This protein binds this small molecule.
Small molecule (SMILES): Nc1ncnc2c1ncn2[C@@H]1O[C@H](CO[P](=O)(O)O[P](=O)(O)NP(=O)(O)O)[C@@H](O)[C@H]1O

Sequence of chain 1.C:
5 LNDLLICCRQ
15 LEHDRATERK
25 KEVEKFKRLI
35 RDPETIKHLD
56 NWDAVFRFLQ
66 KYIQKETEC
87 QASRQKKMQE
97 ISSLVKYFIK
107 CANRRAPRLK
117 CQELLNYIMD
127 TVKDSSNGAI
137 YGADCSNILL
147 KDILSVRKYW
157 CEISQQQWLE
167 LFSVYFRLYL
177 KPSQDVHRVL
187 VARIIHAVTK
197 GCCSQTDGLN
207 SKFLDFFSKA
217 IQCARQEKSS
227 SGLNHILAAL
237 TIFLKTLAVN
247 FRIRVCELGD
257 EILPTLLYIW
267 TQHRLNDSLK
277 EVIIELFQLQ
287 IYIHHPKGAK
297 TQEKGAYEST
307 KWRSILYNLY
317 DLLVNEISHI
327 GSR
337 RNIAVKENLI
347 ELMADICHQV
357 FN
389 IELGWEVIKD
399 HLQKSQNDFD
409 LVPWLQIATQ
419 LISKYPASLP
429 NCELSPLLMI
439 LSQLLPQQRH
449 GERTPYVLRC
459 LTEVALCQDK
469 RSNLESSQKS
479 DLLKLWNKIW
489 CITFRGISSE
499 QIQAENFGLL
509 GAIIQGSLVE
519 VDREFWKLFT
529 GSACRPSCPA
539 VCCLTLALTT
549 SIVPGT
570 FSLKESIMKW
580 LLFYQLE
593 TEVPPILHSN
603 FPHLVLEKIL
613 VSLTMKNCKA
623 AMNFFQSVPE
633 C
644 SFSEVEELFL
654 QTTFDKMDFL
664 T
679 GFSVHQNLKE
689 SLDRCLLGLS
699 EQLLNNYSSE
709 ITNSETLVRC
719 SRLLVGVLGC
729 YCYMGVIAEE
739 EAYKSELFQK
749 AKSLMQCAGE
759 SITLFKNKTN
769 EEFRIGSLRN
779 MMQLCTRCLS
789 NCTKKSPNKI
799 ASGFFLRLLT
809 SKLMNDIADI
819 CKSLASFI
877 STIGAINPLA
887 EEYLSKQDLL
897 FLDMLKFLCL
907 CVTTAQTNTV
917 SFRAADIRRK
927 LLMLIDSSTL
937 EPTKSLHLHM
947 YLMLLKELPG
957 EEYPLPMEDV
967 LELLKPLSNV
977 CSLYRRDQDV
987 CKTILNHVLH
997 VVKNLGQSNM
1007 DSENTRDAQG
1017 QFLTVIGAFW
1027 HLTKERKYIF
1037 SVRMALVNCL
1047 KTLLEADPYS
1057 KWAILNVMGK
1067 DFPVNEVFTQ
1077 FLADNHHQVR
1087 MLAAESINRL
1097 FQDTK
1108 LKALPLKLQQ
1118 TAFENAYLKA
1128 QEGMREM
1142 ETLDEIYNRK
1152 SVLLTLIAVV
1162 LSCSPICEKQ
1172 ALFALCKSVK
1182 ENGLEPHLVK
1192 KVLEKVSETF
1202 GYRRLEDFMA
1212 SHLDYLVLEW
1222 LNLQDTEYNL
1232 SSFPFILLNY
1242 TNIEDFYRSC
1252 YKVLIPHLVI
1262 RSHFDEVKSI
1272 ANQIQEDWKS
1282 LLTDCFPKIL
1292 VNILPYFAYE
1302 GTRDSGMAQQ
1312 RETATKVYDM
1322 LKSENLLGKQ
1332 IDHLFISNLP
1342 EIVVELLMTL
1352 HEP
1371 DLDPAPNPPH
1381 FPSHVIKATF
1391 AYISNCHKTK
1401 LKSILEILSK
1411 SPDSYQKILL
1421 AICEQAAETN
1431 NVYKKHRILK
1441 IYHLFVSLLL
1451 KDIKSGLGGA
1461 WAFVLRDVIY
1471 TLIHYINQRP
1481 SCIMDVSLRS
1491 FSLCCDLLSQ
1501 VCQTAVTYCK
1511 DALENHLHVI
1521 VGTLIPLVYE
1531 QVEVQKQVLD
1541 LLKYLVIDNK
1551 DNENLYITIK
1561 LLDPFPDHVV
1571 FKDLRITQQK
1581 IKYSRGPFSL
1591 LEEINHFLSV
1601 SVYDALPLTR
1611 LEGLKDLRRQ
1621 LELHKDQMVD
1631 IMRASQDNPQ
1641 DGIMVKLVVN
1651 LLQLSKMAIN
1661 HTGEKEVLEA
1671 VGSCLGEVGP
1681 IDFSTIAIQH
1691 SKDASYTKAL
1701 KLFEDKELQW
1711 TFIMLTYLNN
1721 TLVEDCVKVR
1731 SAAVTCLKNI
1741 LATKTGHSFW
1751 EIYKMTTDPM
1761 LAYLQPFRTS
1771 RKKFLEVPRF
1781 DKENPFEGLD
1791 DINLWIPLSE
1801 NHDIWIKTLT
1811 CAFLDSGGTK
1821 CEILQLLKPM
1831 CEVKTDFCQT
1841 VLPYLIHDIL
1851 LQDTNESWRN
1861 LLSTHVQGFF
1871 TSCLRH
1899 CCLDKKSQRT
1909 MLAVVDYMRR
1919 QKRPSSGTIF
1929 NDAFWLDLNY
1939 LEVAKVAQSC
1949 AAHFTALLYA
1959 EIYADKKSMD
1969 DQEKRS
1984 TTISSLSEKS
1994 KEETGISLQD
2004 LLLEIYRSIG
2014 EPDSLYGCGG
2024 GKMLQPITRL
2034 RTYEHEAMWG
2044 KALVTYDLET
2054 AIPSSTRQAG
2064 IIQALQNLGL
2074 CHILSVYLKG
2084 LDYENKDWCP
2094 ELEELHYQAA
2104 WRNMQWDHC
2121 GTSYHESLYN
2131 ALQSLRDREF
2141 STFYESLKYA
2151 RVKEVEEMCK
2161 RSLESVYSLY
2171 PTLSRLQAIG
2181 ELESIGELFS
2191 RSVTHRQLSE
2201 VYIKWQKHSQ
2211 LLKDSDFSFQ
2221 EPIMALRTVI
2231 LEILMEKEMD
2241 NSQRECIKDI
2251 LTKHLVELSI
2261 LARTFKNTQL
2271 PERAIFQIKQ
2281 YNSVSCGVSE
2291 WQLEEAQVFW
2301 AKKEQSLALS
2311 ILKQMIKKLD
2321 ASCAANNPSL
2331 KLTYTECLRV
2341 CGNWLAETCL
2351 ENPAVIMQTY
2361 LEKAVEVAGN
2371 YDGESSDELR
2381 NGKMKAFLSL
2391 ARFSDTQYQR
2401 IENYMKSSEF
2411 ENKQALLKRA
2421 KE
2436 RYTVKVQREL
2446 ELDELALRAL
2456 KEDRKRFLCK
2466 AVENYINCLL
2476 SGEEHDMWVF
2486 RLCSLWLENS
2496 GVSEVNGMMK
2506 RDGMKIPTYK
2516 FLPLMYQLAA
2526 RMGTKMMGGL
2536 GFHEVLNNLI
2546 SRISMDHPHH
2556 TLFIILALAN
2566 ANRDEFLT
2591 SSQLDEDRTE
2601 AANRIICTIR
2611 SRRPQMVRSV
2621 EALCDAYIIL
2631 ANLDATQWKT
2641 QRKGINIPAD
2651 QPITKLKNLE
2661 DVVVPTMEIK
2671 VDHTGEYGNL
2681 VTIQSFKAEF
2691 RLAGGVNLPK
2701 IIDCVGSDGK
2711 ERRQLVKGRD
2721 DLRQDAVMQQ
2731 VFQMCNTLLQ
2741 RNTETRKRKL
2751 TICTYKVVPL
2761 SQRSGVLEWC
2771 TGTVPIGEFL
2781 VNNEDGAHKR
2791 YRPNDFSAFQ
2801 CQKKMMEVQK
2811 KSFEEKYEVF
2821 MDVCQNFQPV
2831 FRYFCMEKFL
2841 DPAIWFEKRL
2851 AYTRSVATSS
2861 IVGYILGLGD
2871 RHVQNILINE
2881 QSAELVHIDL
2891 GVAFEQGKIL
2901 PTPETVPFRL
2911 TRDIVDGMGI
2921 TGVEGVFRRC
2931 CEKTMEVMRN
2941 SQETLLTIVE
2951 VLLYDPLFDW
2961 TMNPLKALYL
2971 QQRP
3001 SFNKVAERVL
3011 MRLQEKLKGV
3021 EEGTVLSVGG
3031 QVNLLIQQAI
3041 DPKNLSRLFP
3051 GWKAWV

Binding-site contacts:
Ligand atom O2' contacts residue PRO2775 of chain 1.C at 3.8 Å.
Ligand atom C2' contacts residue ILE2888 of chain 1.C at 4.0 Å (hydrophobic).
Ligand atom O2G contacts residue TYR2969 of chain 1.C at 3.1 Å (h-bond).
Ligand atom N9 contacts residue TRP2769 of chain 1.C at 3.8 Å.
Ligand atom O1A contacts residue LYS2717 of chain 1.C at 3.5 Å (salt-bridge).
Ligand atom N6 contacts residue CYS2770 of chain 1.C at 3.9 Å.
Ligand atom N3 contacts residue TRP2769 of chain 1.C at 3.4 Å.
Ligand atom C6 contacts residue GLU2768 of chain 1.C at 4.1 Å.
Ligand atom C2 contacts residue CYS2770 of chain 1.C at 3.6 Å (hydrophobic).
Ligand atom O2B contacts residue MG1 of chain 1.H at 3.2 Å.
Ligand atom N7 contacts residue LEU2715 of chain 1.C at 4.0 Å.
Ligand atom N1 contacts residue TRP2769 of chain 1.C at 3.9 Å.
Ligand atom O5' contacts residue MG1 of chain 1.H at 4.0 Å.
Ligand atom C3' contacts residue GLN2874 of chain 1.C at 4.1 Å.
Ligand atom PG contacts residue ASP2889 of chain 1.C at 4.0 Å.
Ligand atom C5 contacts residue ILE2888 of chain 1.C at 4.1 Å (hydrophobic).
Ligand atom C4' contacts residue GLY2694 of chain 1.C at 3.7 Å.
Ligand atom C8 contacts residue ILE2888 of chain 1.C at 3.6 Å (hydrophobic).
Ligand atom O2A contacts residue PRO2699 of chain 1.C at 3.4 Å.
Ligand atom C5' contacts residue GLY2694 of chain 1.C at 3.2 Å.
Ligand atom N3B contacts residue MG1 of chain 1.H at 2.9 Å.
Ligand atom O2A contacts residue LYS2717 of chain 1.C at 3.1 Å.
Ligand atom N1 contacts residue LEU2877 of chain 1.C at 4.0 Å.
Ligand atom N1 contacts residue CYS2770 of chain 1.C at 3.1 Å (h-bond).
Ligand atom C2 contacts residue LEU2877 of chain 1.C at 3.8 Å (hydrophobic).
Ligand atom C6 contacts residue CYS2770 of chain 1.C at 4.1 Å (hydrophobic).
Ligand atom O3' contacts residue GLN2874 of chain 1.C at 3.4 Å (h-bond).
Ligand atom N3 contacts residue LEU2877 of chain 1.C at 3.9 Å.
Ligand atom N3B contacts residue ASP2889 of chain 1.C at 3.5 Å (salt-bridge).
Ligand atom N6 contacts residue LEU2767 of chain 1.C at 3.3 Å.
Ligand atom O1A contacts residue MG1 of chain 1.H at 3.4 Å.
Ligand atom C2 contacts residue TRP2769 of chain 1.C at 3.6 Å (hydrophobic).
Ligand atom C6 contacts residue LEU2767 of chain 1.C at 4.1 Å (hydrophobic).
Ligand atom N7 contacts residue ILE2888 of chain 1.C at 3.7 Å.
Ligand atom O1G contacts residue ASP2889 of chain 1.C at 3.3 Å (salt-bridge).
Ligand atom N9 contacts residue ILE2888 of chain 1.C at 3.9 Å.
Ligand atom PB contacts residue MG1 of chain 1.H at 3.6 Å.
Ligand atom C4 contacts residue TRP2769 of chain 1.C at 3.5 Å (hydrophobic).
Ligand atom N6 contacts residue GLU2768 of chain 1.C at 3.2 Å (salt-bridge).
Ligand atom C1' contacts residue TRP2769 of chain 1.C at 3.9 Å (hydrophobic).